Sequence of chain 1.A:
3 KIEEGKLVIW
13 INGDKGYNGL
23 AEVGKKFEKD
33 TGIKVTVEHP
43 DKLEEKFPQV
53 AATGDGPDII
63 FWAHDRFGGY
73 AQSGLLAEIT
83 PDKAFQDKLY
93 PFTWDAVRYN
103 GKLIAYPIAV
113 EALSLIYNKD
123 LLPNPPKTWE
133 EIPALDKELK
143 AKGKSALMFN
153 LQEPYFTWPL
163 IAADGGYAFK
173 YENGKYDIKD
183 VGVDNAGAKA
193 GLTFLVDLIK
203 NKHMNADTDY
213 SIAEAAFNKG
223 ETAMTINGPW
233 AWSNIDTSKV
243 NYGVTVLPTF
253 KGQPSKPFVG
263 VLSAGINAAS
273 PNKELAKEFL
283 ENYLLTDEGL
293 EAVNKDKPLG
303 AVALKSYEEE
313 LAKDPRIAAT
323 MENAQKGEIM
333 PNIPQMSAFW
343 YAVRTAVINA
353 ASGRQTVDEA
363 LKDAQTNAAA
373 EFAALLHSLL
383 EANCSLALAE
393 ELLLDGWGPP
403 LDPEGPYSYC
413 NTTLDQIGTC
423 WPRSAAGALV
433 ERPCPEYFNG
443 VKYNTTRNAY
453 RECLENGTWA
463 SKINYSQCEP

This small molecule binds to this protein.
Small molecule (SMILES): OC[C@H]1O[C@H](O[C@H]2[C@H](O)[C@@H](O)[C@@H](O)O[C@@H]2CO)[C@H](O)[C@@H](O)[C@@H]1O

Binding-site contacts:
Ligand atom C1 contacts residue TRP232 of chain 1.A at 3.8 Å (hydrophobic).
Ligand atom O2 contacts residue ALA65 of chain 1.A at 3.5 Å.
Ligand atom O4 contacts residue ARG68 of chain 1.A at 2.8 Å (salt-bridge).
Ligand atom C6 contacts residue ARG346 of chain 1.A at 3.9 Å.
Ligand atom O1 contacts residue LYS17 of chain 1.A at 2.9 Å (salt-bridge).
Ligand atom O2 contacts residue LYS17 of chain 1.A at 2.8 Å (salt-bridge).
Ligand atom C4 contacts residue ARG68 of chain 1.A at 3.9 Å.
Ligand atom O3 contacts residue ARG68 of chain 1.A at 2.9 Å (salt-bridge).
Ligand atom O6 contacts residue PRO156 of chain 1.A at 3.5 Å.
Ligand atom O3 contacts residue ASP67 of chain 1.A at 2.7 Å (salt-bridge).
Ligand atom C1 contacts residue TYR157 of chain 1.A at 3.5 Å (hydrophobic).
Ligand atom C3 contacts residue TRP64 of chain 1.A at 3.6 Å (hydrophobic).
Ligand atom C4 contacts residue TRP342 of chain 1.A at 3.5 Å (hydrophobic).
Ligand atom O4 contacts residue ARG346 of chain 1.A at 3.7 Å.
Ligand atom O6 contacts residue TYR157 of chain 1.A at 3.1 Å (h-bond).
Ligand atom C6 contacts residue TRP342 of chain 1.A at 3.5 Å (hydrophobic).
Ligand atom O3 contacts residue TRP342 of chain 1.A at 3.8 Å.
Ligand atom O3 contacts residue ALA65 of chain 1.A at 3.4 Å.
Ligand atom O2 contacts residue GLU113 of chain 1.A at 2.9 Å (salt-bridge).
Ligand atom O2 contacts residue ASP67 of chain 1.A at 2.8 Å (salt-bridge).
Ligand atom C2 contacts residue GLU113 of chain 1.A at 3.7 Å.
Ligand atom O1 contacts residue ASN14 of chain 1.A at 3.5 Å (h-bond).
Ligand atom C6 contacts residue TYR157 of chain 1.A at 3.9 Å (hydrophobic).
Ligand atom O2 contacts residue TRP64 of chain 1.A at 3.3 Å (h-bond).
Ligand atom C6 contacts residue GLU155 of chain 1.A at 3.7 Å.
Ligand atom O1 contacts residue ASP16 of chain 1.A at 2.9 Å (salt-bridge).
Ligand atom C6 contacts residue PRO156 of chain 1.A at 3.7 Å (hydrophobic).
Ligand atom C1 contacts residue ASP16 of chain 1.A at 3.6 Å.
Ligand atom O2 contacts residue MET332 of chain 1.A at 3.9 Å.
Ligand atom C3 contacts residue ARG68 of chain 1.A at 3.9 Å.
Ligand atom O3 contacts residue TRP64 of chain 1.A at 3.4 Å (h-bond).
Ligand atom O5 contacts residue TYR157 of chain 1.A at 3.2 Å.
Ligand atom C1 contacts residue LYS17 of chain 1.A at 3.5 Å.
Ligand atom O6 contacts residue GLU155 of chain 1.A at 2.9 Å (salt-bridge).
Ligand atom C2 contacts residue TRP232 of chain 1.A at 3.9 Å (hydrophobic).
Ligand atom O3 contacts residue GLU113 of chain 1.A at 3.9 Å.
Ligand atom C2 contacts residue ASP67 of chain 1.A at 3.4 Å.
Ligand atom O4 contacts residue TRP342 of chain 1.A at 3.7 Å.
Ligand atom C3 contacts residue ASP67 of chain 1.A at 3.6 Å.
Ligand atom C2 contacts residue LYS17 of chain 1.A at 3.7 Å.